Sequence of chain 1.A:
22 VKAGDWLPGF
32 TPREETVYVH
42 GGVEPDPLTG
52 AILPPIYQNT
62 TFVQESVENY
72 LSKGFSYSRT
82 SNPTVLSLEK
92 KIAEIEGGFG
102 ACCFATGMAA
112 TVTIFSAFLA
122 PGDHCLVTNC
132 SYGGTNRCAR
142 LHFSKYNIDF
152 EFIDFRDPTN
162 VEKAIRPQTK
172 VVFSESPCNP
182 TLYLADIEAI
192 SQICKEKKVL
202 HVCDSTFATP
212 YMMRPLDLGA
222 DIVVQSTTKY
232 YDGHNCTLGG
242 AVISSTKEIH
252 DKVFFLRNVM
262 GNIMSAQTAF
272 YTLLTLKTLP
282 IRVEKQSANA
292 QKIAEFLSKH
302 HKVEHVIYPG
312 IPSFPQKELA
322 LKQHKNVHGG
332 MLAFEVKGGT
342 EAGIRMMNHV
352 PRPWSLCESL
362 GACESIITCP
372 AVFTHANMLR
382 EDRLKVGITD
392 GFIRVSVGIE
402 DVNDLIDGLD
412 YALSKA

A protein and the small-molecule ligand that binds it are described below.
Small molecule (SMILES): N[C@@H](CCS)C(=O)O

Sequence of chain 1.B:
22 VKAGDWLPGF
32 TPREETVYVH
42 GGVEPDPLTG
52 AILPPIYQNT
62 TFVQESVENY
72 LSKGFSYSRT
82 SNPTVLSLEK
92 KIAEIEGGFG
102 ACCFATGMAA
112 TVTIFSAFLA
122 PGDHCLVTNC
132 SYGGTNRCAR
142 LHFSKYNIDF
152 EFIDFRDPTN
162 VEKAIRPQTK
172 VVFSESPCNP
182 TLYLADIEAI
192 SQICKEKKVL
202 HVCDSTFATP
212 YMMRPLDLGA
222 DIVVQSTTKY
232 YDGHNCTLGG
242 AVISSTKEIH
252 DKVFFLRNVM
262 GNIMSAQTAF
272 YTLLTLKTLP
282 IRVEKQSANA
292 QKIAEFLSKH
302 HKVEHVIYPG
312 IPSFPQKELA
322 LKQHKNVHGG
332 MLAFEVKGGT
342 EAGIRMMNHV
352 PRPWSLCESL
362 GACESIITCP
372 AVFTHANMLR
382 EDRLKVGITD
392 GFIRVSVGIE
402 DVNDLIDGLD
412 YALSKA

Binding-site contacts:
Ligand atom SD contacts residue TYR78 of chain 1.A at 4.0 Å.
Ligand atom CA contacts residue TYR133 of chain 1.B at 2.6 Å (hydrophobic).
Ligand atom OXT contacts residue ARG395 of chain 1.B at 2.9 Å (salt-bridge).
Ligand atom OXT contacts residue TYR133 of chain 1.B at 3.0 Å.
Ligand atom CA contacts residue THR375 of chain 1.B at 4.4 Å.
Ligand atom CA contacts residue LYS230 of chain 1.B at 4.2 Å.
Ligand atom N contacts residue TYR133 of chain 1.B at 2.8 Å (h-bond).
Ligand atom CB contacts residue PLP1 of chain 1.D at 4.5 Å.
Ligand atom C contacts residue TYR133 of chain 1.B at 3.5 Å (hydrophobic).
Ligand atom OXT contacts residue LEU361 of chain 1.B at 4.3 Å.
Ligand atom CG contacts residue ARG80 of chain 1.A at 4.4 Å.
Ligand atom CB contacts residue ARG80 of chain 1.A at 3.9 Å.
Ligand atom N contacts residue LYS230 of chain 1.B at 2.9 Å (salt-bridge).
Ligand atom C contacts residue SER360 of chain 1.B at 3.8 Å.
Ligand atom O contacts residue GLU359 of chain 1.B at 3.6 Å.
Ligand atom SD contacts residue ARG80 of chain 1.A at 3.7 Å.
Ligand atom SD contacts residue TYR133 of chain 1.B at 3.4 Å (h-bond).
Ligand atom SD contacts residue GLU359 of chain 1.B at 3.6 Å.
Ligand atom CG contacts residue TYR133 of chain 1.B at 2.7 Å (hydrophobic).
Ligand atom N contacts residue PLP1 of chain 1.D at 3.0 Å.
Ligand atom CB contacts residue TYR133 of chain 1.B at 1.4 Å (hydrophobic).
Ligand atom CA contacts residue SER360 of chain 1.B at 4.2 Å.
Ligand atom C contacts residue THR375 of chain 1.B at 3.7 Å.
Ligand atom CA contacts residue PLP1 of chain 1.D at 4.3 Å.
Ligand atom OXT contacts residue THR375 of chain 1.B at 3.2 Å.
Ligand atom OXT contacts residue ASN180 of chain 1.B at 3.2 Å (h-bond).
Ligand atom O contacts residue ARG395 of chain 1.B at 2.7 Å (salt-bridge).
Ligand atom O contacts residue SER360 of chain 1.B at 2.9 Å (h-bond).
Ligand atom N contacts residue SER360 of chain 1.B at 4.2 Å.
Ligand atom C contacts residue ASN180 of chain 1.B at 4.4 Å.
Ligand atom N contacts residue TYR78 of chain 1.A at 3.7 Å.
Ligand atom O contacts residue THR375 of chain 1.B at 3.8 Å.
Ligand atom CG contacts residue THR375 of chain 1.B at 3.8 Å.
Ligand atom C contacts residue ARG395 of chain 1.B at 3.4 Å.
Ligand atom CB contacts residue THR375 of chain 1.B at 4.0 Å.
Ligand atom CA contacts residue TYR78 of chain 1.A at 4.4 Å (hydrophobic).
Ligand atom CG contacts residue GLU359 of chain 1.B at 3.5 Å.